Sequence of chain 1.H:
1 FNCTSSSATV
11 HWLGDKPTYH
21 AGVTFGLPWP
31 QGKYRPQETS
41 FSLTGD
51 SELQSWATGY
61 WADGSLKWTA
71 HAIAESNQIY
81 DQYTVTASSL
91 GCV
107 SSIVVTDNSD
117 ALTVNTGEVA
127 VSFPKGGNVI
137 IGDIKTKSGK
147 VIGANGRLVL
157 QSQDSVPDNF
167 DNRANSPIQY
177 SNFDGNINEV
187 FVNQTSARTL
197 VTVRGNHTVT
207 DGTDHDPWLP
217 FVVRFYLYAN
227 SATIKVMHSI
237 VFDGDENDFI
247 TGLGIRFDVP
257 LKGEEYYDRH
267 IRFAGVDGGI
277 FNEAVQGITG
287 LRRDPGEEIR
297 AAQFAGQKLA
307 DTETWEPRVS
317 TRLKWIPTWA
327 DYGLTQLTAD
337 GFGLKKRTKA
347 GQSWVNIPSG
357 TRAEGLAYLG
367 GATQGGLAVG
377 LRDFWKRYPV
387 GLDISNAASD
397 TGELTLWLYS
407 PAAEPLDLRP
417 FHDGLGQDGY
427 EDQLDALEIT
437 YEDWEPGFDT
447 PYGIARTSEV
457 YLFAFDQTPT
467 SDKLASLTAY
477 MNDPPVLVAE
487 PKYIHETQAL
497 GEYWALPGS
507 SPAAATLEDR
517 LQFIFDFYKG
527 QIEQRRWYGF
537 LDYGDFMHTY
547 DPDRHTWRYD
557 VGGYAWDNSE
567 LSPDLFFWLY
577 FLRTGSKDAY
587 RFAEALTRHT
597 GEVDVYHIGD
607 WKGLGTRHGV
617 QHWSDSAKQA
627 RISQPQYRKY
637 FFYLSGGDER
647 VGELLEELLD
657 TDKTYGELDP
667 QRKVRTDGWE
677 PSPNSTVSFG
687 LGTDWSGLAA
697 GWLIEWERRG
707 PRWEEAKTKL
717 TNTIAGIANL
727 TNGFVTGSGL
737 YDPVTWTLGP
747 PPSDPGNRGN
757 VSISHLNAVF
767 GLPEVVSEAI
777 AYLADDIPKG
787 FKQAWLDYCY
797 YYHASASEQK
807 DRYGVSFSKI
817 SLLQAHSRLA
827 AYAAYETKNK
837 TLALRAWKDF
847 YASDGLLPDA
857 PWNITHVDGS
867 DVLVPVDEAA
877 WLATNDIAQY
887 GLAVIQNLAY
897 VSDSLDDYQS

Binding-site contacts:
Ligand atom C4 contacts residue TYR437 of chain 1.H at 3.6 Å (hydrophobic).
Ligand atom O6B contacts residue GLU566 of chain 1.H at 3.0 Å (salt-bridge).
Ligand atom O4 contacts residue GLN667 of chain 1.H at 3.8 Å.
Ligand atom O5 contacts residue ARG613 of chain 1.H at 2.9 Å (salt-bridge).
Ligand atom C6 contacts residue VAL670 of chain 1.H at 3.7 Å (hydrophobic).
Ligand atom O4 contacts residue ARG627 of chain 1.H at 3.5 Å (salt-bridge).
Ligand atom O1 contacts residue ALA623 of chain 1.H at 3.5 Å.
Ligand atom C1 contacts residue ASP439 of chain 1.H at 3.4 Å.
Ligand atom C2 contacts residue TYR437 of chain 1.H at 3.9 Å (hydrophobic).
Ligand atom O3 contacts residue LEU762 of chain 1.H at 3.4 Å.
Ligand atom C2 contacts residue ARG613 of chain 1.H at 3.8 Å.
Ligand atom C5 contacts residue ARG613 of chain 1.H at 3.9 Å.
Ligand atom O5 contacts residue ASP439 of chain 1.H at 3.8 Å.
Ligand atom C5 contacts residue TYR437 of chain 1.H at 3.4 Å (hydrophobic).
Ligand atom C1 contacts residue ARG613 of chain 1.H at 3.7 Å.
Ligand atom O6A contacts residue TYR437 of chain 1.H at 4.0 Å.
Ligand atom C6 contacts residue ARG627 of chain 1.H at 3.6 Å.
Ligand atom C3 contacts residue ARG627 of chain 1.H at 3.6 Å.
Ligand atom O6B contacts residue ARG613 of chain 1.H at 2.8 Å (salt-bridge).
Ligand atom O4 contacts residue GLN625 of chain 1.H at 3.1 Å (h-bond).
Ligand atom O6B contacts residue ARG627 of chain 1.H at 3.1 Å (salt-bridge).
Ligand atom O1 contacts residue ASP439 of chain 1.H at 2.7 Å (salt-bridge).
Ligand atom O2 contacts residue LEU433 of chain 1.H at 3.8 Å.
Ligand atom C6 contacts residue GLU566 of chain 1.H at 3.1 Å.
Ligand atom C6 contacts residue GLN667 of chain 1.H at 3.6 Å.
Ligand atom O5 contacts residue TYR437 of chain 1.H at 3.8 Å.
Ligand atom C6 contacts residue ARG613 of chain 1.H at 3.8 Å.
Ligand atom O6B contacts residue HIS614 of chain 1.H at 3.0 Å (h-bond).
Ligand atom O3 contacts residue ARG627 of chain 1.H at 2.9 Å (salt-bridge).
Ligand atom O6A contacts residue GLU566 of chain 1.H at 2.5 Å (salt-bridge).
Ligand atom C4 contacts residue GLN625 of chain 1.H at 3.9 Å.
Ligand atom C6 contacts residue PRO666 of chain 1.H at 4.1 Å (hydrophobic).
Ligand atom O6A contacts residue LEU762 of chain 1.H at 3.2 Å.
Ligand atom C6 contacts residue TYR437 of chain 1.H at 3.8 Å (hydrophobic).
Ligand atom C4 contacts residue LEU762 of chain 1.H at 3.7 Å (hydrophobic).
Ligand atom O6A contacts residue ARG627 of chain 1.H at 4.0 Å.
Ligand atom C6 contacts residue HIS614 of chain 1.H at 4.0 Å.
Ligand atom O3 contacts residue TYR437 of chain 1.H at 4.0 Å.
Ligand atom O3 contacts residue HIS761 of chain 1.H at 3.5 Å.
Ligand atom C3 contacts residue GLN625 of chain 1.H at 4.0 Å.

A protein and the small-molecule ligand that binds it are described below.
Small molecule (SMILES): C[C@@H]1O[C@@H](O)[C@H](O[C@H]2OC(C(=O)O)=C[C@H](O)[C@H]2O)[C@H](O)[C@H]1O